Sequence of chain 1.B:
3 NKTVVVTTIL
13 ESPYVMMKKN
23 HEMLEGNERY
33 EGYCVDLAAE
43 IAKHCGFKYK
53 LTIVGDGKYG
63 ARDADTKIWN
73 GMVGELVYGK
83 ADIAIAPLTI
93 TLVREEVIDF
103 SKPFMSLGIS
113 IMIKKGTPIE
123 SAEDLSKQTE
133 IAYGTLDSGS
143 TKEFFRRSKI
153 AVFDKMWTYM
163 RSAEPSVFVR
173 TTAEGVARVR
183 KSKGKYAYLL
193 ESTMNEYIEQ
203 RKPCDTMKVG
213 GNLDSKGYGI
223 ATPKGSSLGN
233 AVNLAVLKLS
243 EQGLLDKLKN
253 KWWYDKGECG

Binding-site contacts:
Ligand atom N7 contacts residue 1NG1 of chain 2.G at 1.6 Å.
Ligand atom C13 contacts residue PRO105 of chain 1.B at 3.5 Å (hydrophobic).
Ligand atom C26 contacts residue SER108 of chain 2.B at 3.4 Å.
Ligand atom C16 contacts residue LYS218 of chain 1.B at 3.3 Å.
Ligand atom C9 contacts residue 1NG1 of chain 2.G at 1.5 Å.
Ligand atom C19 contacts residue 1NG1 of chain 2.G at 1.4 Å.
Ligand atom C8 contacts residue 1NG1 of chain 2.G at 1.1 Å.
Ligand atom C16 contacts residue 1NG1 of chain 2.G at 1.1 Å.
Ligand atom N6 contacts residue 1NG1 of chain 2.G at 2.1 Å (h-bond).
Ligand atom C2 contacts residue 1NG1 of chain 2.G at 2.8 Å.
Ligand atom C15 contacts residue 1NG1 of chain 2.G at 0.5 Å.
Ligand atom C22 contacts residue SER217 of chain 1.B at 3.4 Å.
Ligand atom C25 contacts residue 1NG1 of chain 2.G at 0.4 Å.
Ligand atom C24 contacts residue LEU247 of chain 2.B at 3.3 Å (hydrophobic).
Ligand atom C5 contacts residue 1NG1 of chain 2.G at 1.4 Å.
Ligand atom C25 contacts residue PHE106 of chain 2.B at 3.5 Å (hydrophobic).
Ligand atom C10 contacts residue 1NG1 of chain 2.G at 0.5 Å.
Ligand atom C24 contacts residue 1NG1 of chain 2.G at 1.8 Å.
Ligand atom C14 contacts residue 1NG1 of chain 2.G at 1.2 Å.
Ligand atom C12 contacts residue 1NG1 of chain 2.G at 1.8 Å.
Ligand atom C26 contacts residue 1NG1 of chain 2.G at 1.1 Å.
Ligand atom C23 contacts residue PHE106 of chain 2.B at 3.5 Å (hydrophobic).
Ligand atom C19 contacts residue SER217 of chain 1.B at 3.5 Å.
Ligand atom C18 contacts residue 1NG1 of chain 2.G at 1.6 Å.
Ligand atom N21 contacts residue 1NG1 of chain 2.G at 0.5 Å.
Ligand atom C11 contacts residue 1NG1 of chain 2.G at 0.4 Å.
Ligand atom C18 contacts residue SER217 of chain 1.B at 3.3 Å.
Ligand atom F3 contacts residue GLY219 of chain 2.B at 3.0 Å.
Ligand atom F3 contacts residue ILE92 of chain 2.B at 3.4 Å.
Ligand atom C24 contacts residue PHE106 of chain 2.B at 3.1 Å (hydrophobic).
Ligand atom F4 contacts residue 1NG1 of chain 2.G at 3.2 Å.
Ligand atom C11 contacts residue PRO105 of chain 1.B at 3.5 Å (hydrophobic).
Ligand atom C27 contacts residue 1NG1 of chain 2.G at 0.5 Å.
Ligand atom C17 contacts residue 1NG1 of chain 2.G at 1.4 Å.
Ligand atom N6 contacts residue PRO105 of chain 2.B at 3.5 Å.
Ligand atom C23 contacts residue 1NG1 of chain 2.G at 2.1 Å.
Ligand atom O20 contacts residue 1NG1 of chain 2.G at 0.4 Å.
Ligand atom C12 contacts residue PRO105 of chain 1.B at 3.5 Å (hydrophobic).
Ligand atom C13 contacts residue 1NG1 of chain 2.G at 0.4 Å.
Ligand atom C22 contacts residue 1NG1 of chain 2.G at 1.1 Å.

Sequence of chain 2.B:
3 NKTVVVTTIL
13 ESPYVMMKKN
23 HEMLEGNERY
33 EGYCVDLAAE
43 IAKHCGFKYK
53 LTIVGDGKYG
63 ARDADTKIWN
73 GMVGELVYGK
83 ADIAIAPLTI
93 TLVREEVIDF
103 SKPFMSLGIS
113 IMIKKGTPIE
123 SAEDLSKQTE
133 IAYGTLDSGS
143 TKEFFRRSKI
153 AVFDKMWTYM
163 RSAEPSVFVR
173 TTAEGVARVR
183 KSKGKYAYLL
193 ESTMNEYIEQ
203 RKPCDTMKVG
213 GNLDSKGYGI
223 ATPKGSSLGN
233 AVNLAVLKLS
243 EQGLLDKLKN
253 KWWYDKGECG

This protein binds this small molecule.
Small molecule (SMILES): O=C(Cc1ccc(-n2nc(C(F)(F)F)c3c2CCCC3)cc1)N1CCCC1